Binding-site contacts:
Ligand atom C3 contacts residue SFR1 of chain 1.J at 0.2 Å.
Ligand atom O32 contacts residue LYS184 of chain 1.B at 3.4 Å (salt-bridge).
Ligand atom O31 contacts residue SFR1 of chain 1.J at 0.6 Å (h-bond).
Ligand atom C3 contacts residue CD1 of chain 1.O at 3.2 Å.
Ligand atom O62 contacts residue ASP97 of chain 1.B at 3.4 Å.
Ligand atom O7 contacts residue ASN193 of chain 1.B at 3.7 Å.
Ligand atom O7 contacts residue CD1 of chain 1.O at 2.9 Å.
Ligand atom C31 contacts residue CD1 of chain 1.O at 3.0 Å.
Ligand atom C61 contacts residue TRP66 of chain 1.B at 3.6 Å (hydrophobic).
Ligand atom C31 contacts residue HIS223 of chain 1.B at 3.4 Å.
Ligand atom O62 contacts residue TRP66 of chain 1.B at 2.2 Å.
Ligand atom C2 contacts residue ASN193 of chain 1.B at 3.7 Å.
Ligand atom C31 contacts residue SFR1 of chain 1.J at 0.4 Å.
Ligand atom O32 contacts residue HIS162 of chain 1.B at 3.7 Å.
Ligand atom C61 contacts residue SFR1 of chain 1.J at 1.5 Å.
Ligand atom C62 contacts residue ASP97 of chain 1.B at 3.2 Å.
Ligand atom N4 contacts residue SFR1 of chain 1.J at 0.7 Å (h-bond).
Ligand atom C62 contacts residue SFR1 of chain 1.J at 2.5 Å.
Ligand atom O32 contacts residue ASN193 of chain 1.B at 2.7 Å (h-bond).
Ligand atom O31 contacts residue CD1 of chain 1.O at 2.2 Å.
Ligand atom N4 contacts residue CD1 of chain 1.O at 2.8 Å.
Ligand atom C7 contacts residue SFR1 of chain 1.J at 1.0 Å.
Ligand atom O32 contacts residue GLY192 of chain 1.B at 3.6 Å.
Ligand atom C3 contacts residue ASN193 of chain 1.B at 3.6 Å.
Ligand atom N4 contacts residue HIS223 of chain 1.B at 3.7 Å.
Ligand atom C2 contacts residue SFR1 of chain 1.J at 0.2 Å.
Ligand atom C3 contacts residue HIS223 of chain 1.B at 3.6 Å.
Ligand atom C5 contacts residue CD1 of chain 1.O at 3.7 Å.
Ligand atom O32 contacts residue SFR1 of chain 1.J at 0.6 Å (h-bond).
Ligand atom O7 contacts residue CD1 of chain 1.N at 2.7 Å.
Ligand atom O7 contacts residue HIS162 of chain 1.B at 3.2 Å (h-bond).
Ligand atom C6 contacts residue SFR1 of chain 1.J at 0.2 Å.
Ligand atom O31 contacts residue HIS223 of chain 1.B at 2.5 Å (h-bond).
Ligand atom C5 contacts residue SFR1 of chain 1.J at 0.4 Å.
Ligand atom C7 contacts residue CD1 of chain 1.O at 2.8 Å.
Ligand atom O7 contacts residue HIS95 of chain 1.B at 3.6 Å (h-bond).
Ligand atom S1 contacts residue SFR1 of chain 1.J at 0.4 Å (h-bond).
Ligand atom O62 contacts residue SFR1 of chain 1.J at 2.5 Å.
Ligand atom C61 contacts residue ASP97 of chain 1.B at 3.0 Å.
Ligand atom O7 contacts residue SFR1 of chain 1.J at 0.7 Å (h-bond).

A small-molecule ligand and the protein it binds are described below.
Small molecule (SMILES): C[C@@H](O)[C@H]1C(=O)N2C(C(=O)O)=C([C@H]3CCCO3)S[C@H]12

Sequence of chain 1.B:
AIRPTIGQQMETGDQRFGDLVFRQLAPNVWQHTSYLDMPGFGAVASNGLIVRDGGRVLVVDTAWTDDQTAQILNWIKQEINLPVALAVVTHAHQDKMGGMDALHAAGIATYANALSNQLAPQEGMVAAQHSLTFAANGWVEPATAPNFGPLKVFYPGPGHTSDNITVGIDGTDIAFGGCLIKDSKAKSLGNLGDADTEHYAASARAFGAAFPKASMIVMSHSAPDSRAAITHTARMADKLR